This protein binds this small molecule.
Small molecule (SMILES): O=C1[C@H](Nc2ccccc2)CCCN1[C@@H]1CCCN(c2ncnc3[nH]ccc23)C1

Binding-site contacts:
Ligand atom C4 contacts residue LYS40 of chain 1.A at 3.5 Å.
Ligand atom C16 contacts residue LEU152 of chain 1.A at 3.6 Å (hydrophobic).
Ligand atom C18 contacts residue ILE42 of chain 1.A at 3.2 Å (hydrophobic).
Ligand atom C17 contacts residue ILE42 of chain 1.A at 3.6 Å (hydrophobic).
Ligand atom O1 contacts residue LYS40 of chain 1.A at 3.0 Å (salt-bridge).
Ligand atom C5 contacts residue LYS40 of chain 1.A at 3.7 Å.
Ligand atom C15 contacts residue LYS40 of chain 1.A at 3.6 Å.
Ligand atom C21 contacts residue VAL26 of chain 1.A at 3.8 Å (hydrophobic).
Ligand atom N6 contacts residue LYS40 of chain 1.A at 3.5 Å (salt-bridge).
Ligand atom C16 contacts residue LYS40 of chain 1.A at 3.5 Å.
Ligand atom N3 contacts residue MET87 of chain 1.A at 2.9 Å (h-bond).
Ligand atom C20 contacts residue PHE23 of chain 1.A at 3.8 Å (hydrophobic).
Ligand atom C4 contacts residue ALA38 of chain 1.A at 3.8 Å (hydrophobic).
Ligand atom N4 contacts residue ALA38 of chain 1.A at 3.2 Å.
Ligand atom C6 contacts residue LEU138 of chain 1.A at 3.7 Å (hydrophobic).
Ligand atom N2 contacts residue MET87 of chain 1.A at 3.8 Å.
Ligand atom C18 contacts residue PHE23 of chain 1.A at 3.8 Å (hydrophobic).
Ligand atom C10 contacts residue VAL26 of chain 1.A at 3.8 Å (hydrophobic).
Ligand atom C2 contacts residue LEU18 of chain 1.A at 3.6 Å (hydrophobic).
Ligand atom C2 contacts residue TYR86 of chain 1.A at 3.8 Å (hydrophobic).
Ligand atom C19 contacts residue PHE23 of chain 1.A at 3.8 Å (hydrophobic).
Ligand atom O1 contacts residue VAL26 of chain 1.A at 3.5 Å.
Ligand atom N4 contacts residue THR84 of chain 1.A at 3.6 Å.
Ligand atom C15 contacts residue ASP149 of chain 1.A at 3.9 Å.
Ligand atom N2 contacts residue LEU18 of chain 1.A at 3.6 Å.
Ligand atom C8 contacts residue GLY19 of chain 1.A at 3.8 Å.
Ligand atom N3 contacts residue TYR86 of chain 1.A at 3.6 Å.
Ligand atom C2 contacts residue MET87 of chain 1.A at 3.0 Å (hydrophobic).
Ligand atom C5 contacts residue LEU138 of chain 1.A at 3.5 Å (hydrophobic).
Ligand atom C4 contacts residue GLU85 of chain 1.A at 3.8 Å.
Ligand atom C8 contacts residue LEU18 of chain 1.A at 3.5 Å (hydrophobic).
Ligand atom C3 contacts residue ALA38 of chain 1.A at 3.7 Å (hydrophobic).
Ligand atom C4 contacts residue LEU138 of chain 1.A at 3.4 Å (hydrophobic).
Ligand atom C3 contacts residue LEU138 of chain 1.A at 3.8 Å (hydrophobic).
Ligand atom N6 contacts residue ASP149 of chain 1.A at 3.0 Å (salt-bridge).
Ligand atom C4 contacts residue THR84 of chain 1.A at 3.5 Å.
Ligand atom N4 contacts residue GLU85 of chain 1.A at 2.9 Å (salt-bridge).
Ligand atom C18 contacts residue LYS40 of chain 1.A at 3.8 Å.
Ligand atom C13 contacts residue ASP149 of chain 1.A at 3.8 Å.
Ligand atom N4 contacts residue LEU138 of chain 1.A at 3.6 Å.

Sequence of chain 1.A:
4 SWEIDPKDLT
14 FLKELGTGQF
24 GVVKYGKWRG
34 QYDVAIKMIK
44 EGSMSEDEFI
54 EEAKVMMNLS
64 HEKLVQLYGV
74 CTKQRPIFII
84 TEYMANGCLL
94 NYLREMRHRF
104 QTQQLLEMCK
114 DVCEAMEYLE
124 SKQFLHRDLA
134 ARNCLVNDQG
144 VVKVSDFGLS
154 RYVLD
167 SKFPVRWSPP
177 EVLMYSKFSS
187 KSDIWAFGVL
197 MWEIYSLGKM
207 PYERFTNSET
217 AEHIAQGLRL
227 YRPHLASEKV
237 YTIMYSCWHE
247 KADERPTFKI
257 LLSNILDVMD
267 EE